Binding-site contacts:
Ligand atom C8 contacts residue ASN255 of chain 1.B at 4.5 Å.
Ligand atom O3 contacts residue ASP234 of chain 1.B at 3.2 Å (salt-bridge).
Ligand atom N2 contacts residue ASN255 of chain 1.B at 2.9 Å (h-bond).
Ligand atom O7 contacts residue ASN255 of chain 1.B at 3.1 Å (h-bond).
Ligand atom C5 contacts residue ASN255 of chain 1.B at 3.6 Å.
Ligand atom O5 contacts residue PHE258 of chain 1.B at 4.5 Å.
Ligand atom C3 contacts residue ASP234 of chain 1.B at 4.3 Å.
Ligand atom O5 contacts residue ASN255 of chain 1.B at 2.3 Å (h-bond).
Ligand atom C7 contacts residue ASN255 of chain 1.B at 3.2 Å.
Ligand atom C6 contacts residue ARG252 of chain 1.B at 3.5 Å.
Ligand atom C2 contacts residue ASN255 of chain 1.B at 2.5 Å.
Ligand atom C3 contacts residue ASN255 of chain 1.B at 3.7 Å.
Ligand atom C6 contacts residue PHE258 of chain 1.B at 4.3 Å (hydrophobic).
Ligand atom O4 contacts residue ASP234 of chain 1.B at 4.3 Å.
Ligand atom C3 contacts residue SER257 of chain 1.B at 4.2 Å.
Ligand atom C7 contacts residue ASP261 of chain 1.B at 4.2 Å.
Ligand atom C1 contacts residue ASN255 of chain 1.B at 1.4 Å.
Ligand atom C8 contacts residue ASP261 of chain 1.B at 3.5 Å.
Ligand atom C4 contacts residue ASP234 of chain 1.B at 4.4 Å.
Ligand atom C4 contacts residue ASN255 of chain 1.B at 4.2 Å.
Ligand atom C1 contacts residue SER257 of chain 1.B at 4.2 Å.

A small-molecule ligand and the protein it binds are described below.
Small molecule (SMILES): CC(=O)N[C@H]1[C@H](O[C@H]2[C@H](O)[C@@H](NC(C)=O)CO[C@@H]2CO[C@@H]2O[C@@H](C)[C@@H](O)[C@@H](O)[C@@H]2O)O[C@H](CO)[C@@H](O)[C@@H]1O

Sequence of chain 1.B:
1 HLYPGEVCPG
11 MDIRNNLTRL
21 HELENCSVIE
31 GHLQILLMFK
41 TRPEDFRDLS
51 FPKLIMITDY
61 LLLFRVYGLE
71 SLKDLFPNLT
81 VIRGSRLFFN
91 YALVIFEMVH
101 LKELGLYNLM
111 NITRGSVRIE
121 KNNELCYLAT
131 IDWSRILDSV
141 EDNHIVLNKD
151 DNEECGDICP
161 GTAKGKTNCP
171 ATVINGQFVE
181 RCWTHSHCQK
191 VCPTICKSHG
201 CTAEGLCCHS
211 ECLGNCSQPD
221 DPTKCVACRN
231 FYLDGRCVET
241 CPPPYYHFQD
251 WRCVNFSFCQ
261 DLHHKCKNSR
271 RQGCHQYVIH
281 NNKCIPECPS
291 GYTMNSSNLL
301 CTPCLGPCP